This small molecule binds to this protein.
Small molecule (SMILES): CC(=O)N[C@H]1[C@H](O[C@H]2[C@H](O)[C@@H](NC(C)=O)CO[C@@H]2CO)O[C@H](CO)[C@@H](O)[C@@H]1O

Binding-site contacts:
Ligand atom C7 contacts residue CYS186 of chain 1.B at 4.0 Å (hydrophobic).
Ligand atom O7 contacts residue CYS186 of chain 1.B at 4.3 Å.
Ligand atom C8 contacts residue GLU268 of chain 1.B at 4.5 Å.
Ligand atom C3 contacts residue ASN187 of chain 1.B at 3.8 Å.
Ligand atom C8 contacts residue CYS186 of chain 1.B at 3.5 Å (hydrophobic).
Ligand atom C8 contacts residue ASN187 of chain 1.B at 4.4 Å.
Ligand atom N2 contacts residue CYS186 of chain 1.B at 4.5 Å.
Ligand atom N2 contacts residue ASN187 of chain 1.B at 2.9 Å (h-bond).
Ligand atom C2 contacts residue ASN187 of chain 1.B at 2.5 Å.
Ligand atom C5 contacts residue ASN187 of chain 1.B at 3.7 Å.
Ligand atom C1 contacts residue ASN187 of chain 1.B at 1.5 Å.
Ligand atom O7 contacts residue ASN187 of chain 1.B at 3.4 Å (h-bond).
Ligand atom C4 contacts residue ASN187 of chain 1.B at 4.3 Å.
Ligand atom O5 contacts residue ASN187 of chain 1.B at 2.4 Å (h-bond).
Ligand atom C7 contacts residue ASN187 of chain 1.B at 3.3 Å.

Sequence of chain 1.B:
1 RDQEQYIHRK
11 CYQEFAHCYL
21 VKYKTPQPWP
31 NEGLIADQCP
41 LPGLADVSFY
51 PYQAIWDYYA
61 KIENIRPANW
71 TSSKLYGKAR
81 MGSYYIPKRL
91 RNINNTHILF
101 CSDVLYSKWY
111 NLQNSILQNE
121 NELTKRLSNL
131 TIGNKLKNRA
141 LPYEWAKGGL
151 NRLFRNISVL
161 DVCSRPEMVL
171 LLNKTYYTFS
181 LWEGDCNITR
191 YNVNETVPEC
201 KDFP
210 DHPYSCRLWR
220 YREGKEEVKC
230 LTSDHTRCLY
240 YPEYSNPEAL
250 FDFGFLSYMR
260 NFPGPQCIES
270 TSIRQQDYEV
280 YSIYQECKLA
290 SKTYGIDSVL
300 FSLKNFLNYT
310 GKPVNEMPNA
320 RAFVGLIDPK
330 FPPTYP